A protein and the small-molecule ligand that binds it are described below.
Small molecule (SMILES): CC(=O)N[C@@H]1[C@@H](O)[C@H](O)[C@@H](CO)O[C@H]1O

Binding-site contacts:
Ligand atom N2 contacts residue ASN160 of chain 1.A at 3.0 Å (h-bond).
Ligand atom C5 contacts residue ASN160 of chain 1.A at 3.6 Å.
Ligand atom O5 contacts residue ASN160 of chain 1.A at 2.3 Å (h-bond).
Ligand atom C8 contacts residue ASN159 of chain 1.A at 3.6 Å.
Ligand atom C4 contacts residue ASN160 of chain 1.A at 4.2 Å.
Ligand atom C7 contacts residue ASN160 of chain 1.A at 3.0 Å.
Ligand atom C8 contacts residue ASN160 of chain 1.A at 3.5 Å.
Ligand atom C3 contacts residue ASN160 of chain 1.A at 3.8 Å.
Ligand atom N2 contacts residue ASN159 of chain 1.A at 3.4 Å (h-bond).
Ligand atom O7 contacts residue ASN160 of chain 1.A at 3.2 Å (h-bond).
Ligand atom C2 contacts residue ASN159 of chain 1.A at 3.9 Å.
Ligand atom C7 contacts residue ASN159 of chain 1.A at 4.1 Å.
Ligand atom C2 contacts residue ASN160 of chain 1.A at 2.5 Å.
Ligand atom C1 contacts residue ASN160 of chain 1.A at 1.4 Å.

Sequence of chain 1.A:
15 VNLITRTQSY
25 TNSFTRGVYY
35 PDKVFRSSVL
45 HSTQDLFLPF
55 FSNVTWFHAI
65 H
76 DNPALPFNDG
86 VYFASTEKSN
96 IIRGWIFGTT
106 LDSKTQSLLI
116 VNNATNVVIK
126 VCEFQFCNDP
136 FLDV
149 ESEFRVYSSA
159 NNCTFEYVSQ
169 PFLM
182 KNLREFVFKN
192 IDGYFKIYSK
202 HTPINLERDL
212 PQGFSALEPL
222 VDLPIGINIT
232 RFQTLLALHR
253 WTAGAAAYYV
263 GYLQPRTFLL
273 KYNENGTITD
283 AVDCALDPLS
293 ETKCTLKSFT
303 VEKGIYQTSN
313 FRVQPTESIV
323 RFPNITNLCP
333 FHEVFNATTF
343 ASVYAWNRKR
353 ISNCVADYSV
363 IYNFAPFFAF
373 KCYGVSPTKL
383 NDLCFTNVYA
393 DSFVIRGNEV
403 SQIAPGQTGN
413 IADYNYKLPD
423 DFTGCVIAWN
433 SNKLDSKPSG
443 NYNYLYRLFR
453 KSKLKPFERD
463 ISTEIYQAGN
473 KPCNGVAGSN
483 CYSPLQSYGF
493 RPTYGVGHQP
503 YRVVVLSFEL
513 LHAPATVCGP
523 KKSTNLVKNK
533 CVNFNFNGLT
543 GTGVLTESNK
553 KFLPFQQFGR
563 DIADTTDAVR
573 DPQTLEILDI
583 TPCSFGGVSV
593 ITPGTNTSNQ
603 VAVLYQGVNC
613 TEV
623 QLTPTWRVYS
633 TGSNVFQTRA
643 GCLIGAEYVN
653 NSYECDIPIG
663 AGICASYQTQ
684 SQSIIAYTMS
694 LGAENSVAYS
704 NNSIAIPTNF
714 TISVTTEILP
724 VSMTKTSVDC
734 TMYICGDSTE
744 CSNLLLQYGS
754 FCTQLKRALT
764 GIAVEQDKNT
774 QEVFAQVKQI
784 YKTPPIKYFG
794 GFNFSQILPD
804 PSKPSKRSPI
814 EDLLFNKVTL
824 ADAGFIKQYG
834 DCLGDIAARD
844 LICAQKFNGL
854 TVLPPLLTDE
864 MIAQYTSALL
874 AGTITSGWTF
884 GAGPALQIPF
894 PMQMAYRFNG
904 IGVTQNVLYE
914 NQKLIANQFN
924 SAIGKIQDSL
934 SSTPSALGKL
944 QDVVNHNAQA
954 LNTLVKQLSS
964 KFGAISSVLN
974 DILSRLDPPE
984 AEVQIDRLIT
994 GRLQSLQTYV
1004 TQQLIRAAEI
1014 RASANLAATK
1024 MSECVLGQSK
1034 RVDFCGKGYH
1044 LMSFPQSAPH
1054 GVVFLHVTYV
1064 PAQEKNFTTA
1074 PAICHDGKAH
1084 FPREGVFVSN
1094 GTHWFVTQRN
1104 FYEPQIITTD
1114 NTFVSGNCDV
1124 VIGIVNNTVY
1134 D